This small molecule binds to this protein.
Small molecule (SMILES): CC(=O)N[C@@H]1[C@@H](O)[C@H](O)[C@@H](CO)O[C@H]1O

Sequence of chain 1.A:
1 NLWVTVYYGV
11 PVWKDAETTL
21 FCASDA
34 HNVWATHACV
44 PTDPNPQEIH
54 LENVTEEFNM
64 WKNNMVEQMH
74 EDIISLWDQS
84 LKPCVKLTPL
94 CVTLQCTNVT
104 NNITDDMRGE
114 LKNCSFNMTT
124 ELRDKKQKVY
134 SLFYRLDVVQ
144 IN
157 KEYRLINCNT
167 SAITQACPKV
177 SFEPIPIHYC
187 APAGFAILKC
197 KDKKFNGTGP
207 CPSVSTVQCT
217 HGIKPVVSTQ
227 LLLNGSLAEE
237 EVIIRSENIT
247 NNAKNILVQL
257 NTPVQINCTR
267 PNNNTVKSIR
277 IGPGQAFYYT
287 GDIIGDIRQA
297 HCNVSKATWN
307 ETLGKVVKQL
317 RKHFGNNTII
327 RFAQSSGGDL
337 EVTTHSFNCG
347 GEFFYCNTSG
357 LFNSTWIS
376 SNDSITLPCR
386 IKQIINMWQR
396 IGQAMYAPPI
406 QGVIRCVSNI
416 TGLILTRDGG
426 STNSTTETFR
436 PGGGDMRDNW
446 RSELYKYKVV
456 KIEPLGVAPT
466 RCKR

Binding-site contacts:
Ligand atom C7 contacts residue ASN359 of chain 1.A at 3.6 Å.
Ligand atom O5 contacts residue ASN359 of chain 1.A at 2.4 Å (h-bond).
Ligand atom C8 contacts residue NAG2 of chain 1.Q at 3.3 Å.
Ligand atom O7 contacts residue ASN359 of chain 1.A at 3.8 Å.
Ligand atom C3 contacts residue ASN359 of chain 1.A at 3.9 Å.
Ligand atom O7 contacts residue NAG2 of chain 1.Q at 3.7 Å.
Ligand atom C5 contacts residue ASN359 of chain 1.A at 3.8 Å.
Ligand atom O3 contacts residue NAG2 of chain 1.Q at 4.1 Å.
Ligand atom O7 contacts residue NAG1 of chain 1.Q at 4.2 Å.
Ligand atom C8 contacts residue GLN330 of chain 1.A at 3.6 Å.
Ligand atom C4 contacts residue ASN359 of chain 1.A at 4.4 Å.
Ligand atom C2 contacts residue ASN359 of chain 1.A at 2.6 Å.
Ligand atom C7 contacts residue NAG2 of chain 1.Q at 3.9 Å.
Ligand atom C1 contacts residue ASN359 of chain 1.A at 1.5 Å.
Ligand atom N2 contacts residue ASN359 of chain 1.A at 3.0 Å (h-bond).
Ligand atom N2 contacts residue NAG2 of chain 1.Q at 4.5 Å.
Ligand atom C8 contacts residue ASN359 of chain 1.A at 4.3 Å.